Sequence of chain 2.C:
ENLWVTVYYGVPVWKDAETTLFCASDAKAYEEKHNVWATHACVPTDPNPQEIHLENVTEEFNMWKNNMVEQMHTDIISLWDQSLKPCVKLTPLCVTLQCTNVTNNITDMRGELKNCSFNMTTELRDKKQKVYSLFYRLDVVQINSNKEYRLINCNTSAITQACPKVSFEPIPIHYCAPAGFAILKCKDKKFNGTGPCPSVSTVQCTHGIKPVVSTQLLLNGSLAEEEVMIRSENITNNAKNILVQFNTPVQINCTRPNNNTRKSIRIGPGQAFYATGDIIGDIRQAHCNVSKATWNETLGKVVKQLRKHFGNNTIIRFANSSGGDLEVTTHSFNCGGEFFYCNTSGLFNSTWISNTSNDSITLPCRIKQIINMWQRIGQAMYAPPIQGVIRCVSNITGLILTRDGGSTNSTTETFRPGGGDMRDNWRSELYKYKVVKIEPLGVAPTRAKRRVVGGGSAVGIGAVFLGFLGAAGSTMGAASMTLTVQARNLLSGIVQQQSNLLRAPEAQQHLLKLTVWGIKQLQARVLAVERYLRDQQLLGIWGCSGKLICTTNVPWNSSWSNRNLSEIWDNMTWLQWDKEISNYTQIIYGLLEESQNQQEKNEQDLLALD

This protein binds this small molecule.
Small molecule (SMILES): CC(=O)N[C@H]1[C@H](O[C@H]2[C@H](O)[C@@H](NC(C)=O)CO[C@@H]2CO)O[C@H](CO)[C@@H](O[C@@H]2O[C@H](CO)[C@@H](O)[C@H](O)[C@@H]2O)[C@@H]1O

Sequence of chain 3.C:
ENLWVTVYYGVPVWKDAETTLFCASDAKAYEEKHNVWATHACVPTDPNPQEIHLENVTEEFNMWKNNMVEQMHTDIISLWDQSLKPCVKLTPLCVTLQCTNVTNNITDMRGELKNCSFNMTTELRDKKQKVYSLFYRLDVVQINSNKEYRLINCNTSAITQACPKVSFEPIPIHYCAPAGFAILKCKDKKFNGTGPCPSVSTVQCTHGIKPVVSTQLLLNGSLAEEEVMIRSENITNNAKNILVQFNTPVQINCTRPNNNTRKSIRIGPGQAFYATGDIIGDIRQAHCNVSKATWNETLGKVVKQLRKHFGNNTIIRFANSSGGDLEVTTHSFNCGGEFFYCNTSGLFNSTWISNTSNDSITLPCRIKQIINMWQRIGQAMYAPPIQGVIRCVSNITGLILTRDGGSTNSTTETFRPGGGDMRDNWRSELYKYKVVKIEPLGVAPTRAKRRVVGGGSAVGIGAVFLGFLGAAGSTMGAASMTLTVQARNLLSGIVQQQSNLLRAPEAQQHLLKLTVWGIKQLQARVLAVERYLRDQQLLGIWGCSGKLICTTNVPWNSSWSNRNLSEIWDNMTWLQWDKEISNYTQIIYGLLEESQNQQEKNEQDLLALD

Binding-site contacts:
Ligand atom N2 contacts residue THR168 of chain 3.C at 3.9 Å.
Ligand atom C2 contacts residue MAN1 of chain 3.GA at 3.2 Å.
Ligand atom C1 contacts residue THR168 of chain 3.C at 4.1 Å.
Ligand atom C2 contacts residue ASN167 of chain 3.C at 2.5 Å.
Ligand atom C1 contacts residue ASN167 of chain 3.C at 1.5 Å.
Ligand atom O7 contacts residue ARG278 of chain 2.C at 3.0 Å (salt-bridge).
Ligand atom C1 contacts residue ARG162 of chain 3.C at 4.0 Å.
Ligand atom C7 contacts residue THR168 of chain 3.C at 4.3 Å.
Ligand atom O4 contacts residue MAN1 of chain 3.GA at 3.8 Å.
Ligand atom C8 contacts residue ARG278 of chain 2.C at 4.4 Å.
Ligand atom O6 contacts residue ARG162 of chain 3.C at 4.0 Å.
Ligand atom C5 contacts residue ASN167 of chain 3.C at 3.8 Å.
Ligand atom N2 contacts residue ASN167 of chain 3.C at 2.7 Å (h-bond).
Ligand atom C3 contacts residue ASN167 of chain 3.C at 3.8 Å.
Ligand atom O7 contacts residue ASN167 of chain 3.C at 3.0 Å (h-bond).
Ligand atom C4 contacts residue ASN167 of chain 3.C at 4.3 Å.
Ligand atom C6 contacts residue VAL144 of chain 3.C at 3.9 Å (hydrophobic).
Ligand atom O3 contacts residue MAN1 of chain 3.GA at 1.6 Å.
Ligand atom C5 contacts residue ARG162 of chain 3.C at 4.0 Å.
Ligand atom C4 contacts residue MAN1 of chain 3.GA at 3.3 Å.
Ligand atom C8 contacts residue ASN167 of chain 3.C at 4.1 Å.
Ligand atom O2 contacts residue MAN1 of chain 3.GA at 2.9 Å.
Ligand atom C6 contacts residue ARG162 of chain 3.C at 3.8 Å.
Ligand atom O5 contacts residue ARG162 of chain 3.C at 3.2 Å (salt-bridge).
Ligand atom C7 contacts residue ARG278 of chain 2.C at 4.0 Å.
Ligand atom O5 contacts residue ASN167 of chain 3.C at 2.6 Å (h-bond).
Ligand atom C8 contacts residue THR168 of chain 3.C at 4.2 Å.
Ligand atom C3 contacts residue MAN1 of chain 3.GA at 2.7 Å.
Ligand atom C7 contacts residue ASN167 of chain 3.C at 3.0 Å.